Binding-site contacts:
Ligand atom C2 contacts residue HIS157 of chain 1.F at 3.5 Å.
Ligand atom CCM contacts residue LEU158 of chain 1.F at 4.4 Å (hydrophobic).
Ligand atom CBP contacts residue ILE190 of chain 1.E at 4.1 Å (hydrophobic).
Ligand atom CBH contacts residue HIS157 of chain 1.F at 4.2 Å.
Ligand atom CBA contacts residue ILE190 of chain 1.E at 4.3 Å (hydrophobic).
Ligand atom CAW contacts residue THR194 of chain 1.E at 4.1 Å.
Ligand atom CBG contacts residue LEU71 of chain 1.F at 4.0 Å (hydrophobic).
Ligand atom OAL contacts residue THR189 of chain 1.E at 4.2 Å.
Ligand atom OCB contacts residue SER186 of chain 1.E at 3.4 Å (h-bond).
Ligand atom OAR contacts residue SER186 of chain 1.E at 4.1 Å.
Ligand atom CBD contacts residue HIS157 of chain 1.F at 3.9 Å.
Ligand atom CBN contacts residue ARG171 of chain 1.F at 4.2 Å.
Ligand atom CBM contacts residue ALA67 of chain 1.F at 4.0 Å (hydrophobic).
Ligand atom CAW contacts residue ILE190 of chain 1.E at 4.1 Å (hydrophobic).
Ligand atom CAY contacts residue PHE79 of chain 1.F at 4.1 Å (hydrophobic).
Ligand atom CAY contacts residue LEU71 of chain 1.F at 4.3 Å (hydrophobic).
Ligand atom CCN contacts residue ALA67 of chain 1.F at 4.3 Å (hydrophobic).
Ligand atom CCO contacts residue SER186 of chain 1.E at 4.4 Å.
Ligand atom OAV contacts residue THR189 of chain 1.E at 4.0 Å.
Ligand atom O3 contacts residue LEU158 of chain 1.F at 3.8 Å.
Ligand atom CAA contacts residue ARG75 of chain 1.F at 4.3 Å.
Ligand atom OAT contacts residue MET163 of chain 1.E at 4.2 Å.
Ligand atom CBR contacts residue LEU158 of chain 1.F at 4.2 Å (hydrophobic).
Ligand atom OAL contacts residue ILE190 of chain 1.E at 3.4 Å.
Ligand atom OAQ contacts residue PHE167 of chain 1.F at 3.6 Å.
Ligand atom CBP contacts residue SER186 of chain 1.E at 4.1 Å.
Ligand atom CAZ contacts residue LEU154 of chain 1.F at 3.7 Å (hydrophobic).
Ligand atom OAR contacts residue ASP66 of chain 1.F at 4.2 Å.
Ligand atom O2 contacts residue HIS157 of chain 1.F at 3.0 Å.
Ligand atom CBF contacts residue LEU154 of chain 1.F at 4.2 Å (hydrophobic).
Ligand atom CCD contacts residue SER186 of chain 1.E at 4.3 Å.
Ligand atom CBQ contacts residue LEU158 of chain 1.F at 4.3 Å (hydrophobic).
Ligand atom CAA contacts residue PHE79 of chain 1.F at 3.8 Å (hydrophobic).
Ligand atom OAP contacts residue PRO70 of chain 1.F at 4.4 Å.
Ligand atom CCU contacts residue SER186 of chain 1.E at 3.9 Å.
Ligand atom CCQ contacts residue SER186 of chain 1.E at 3.9 Å.
Ligand atom CBS contacts residue LEU158 of chain 1.F at 3.8 Å (hydrophobic).
Ligand atom OAL contacts residue SER186 of chain 1.E at 4.4 Å.
Ligand atom CBC contacts residue LEU71 of chain 1.F at 3.8 Å (hydrophobic).
Ligand atom OAJ contacts residue ARG171 of chain 1.F at 3.3 Å (salt-bridge).

The small molecule below binds the protein below.
Small molecule (SMILES): CCCCCCCCCCC(CCCCCCCCCC)(CO[C@H]1O[C@@H](CO)[C@H](O[C@@H]2O[C@@H](CO)[C@H](O)[C@@H](O)[C@@H]2O)[C@@H](O)[C@@H]1O)CO[C@H]1O[C@@H](CO)[C@H](O[C@@H]2O[C@@H](CO)[C@H](O)[C@@H](O)[C@@H]2O)[C@@H](O)[C@H]1O

Sequence of chain 1.F:
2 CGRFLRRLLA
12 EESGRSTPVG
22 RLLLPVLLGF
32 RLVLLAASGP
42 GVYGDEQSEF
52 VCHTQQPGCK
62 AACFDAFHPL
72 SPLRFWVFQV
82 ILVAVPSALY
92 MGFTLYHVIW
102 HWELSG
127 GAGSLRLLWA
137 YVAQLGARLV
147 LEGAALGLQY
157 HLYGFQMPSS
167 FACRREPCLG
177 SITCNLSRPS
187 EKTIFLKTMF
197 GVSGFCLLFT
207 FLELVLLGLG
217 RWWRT

Sequence of chain 1.E:
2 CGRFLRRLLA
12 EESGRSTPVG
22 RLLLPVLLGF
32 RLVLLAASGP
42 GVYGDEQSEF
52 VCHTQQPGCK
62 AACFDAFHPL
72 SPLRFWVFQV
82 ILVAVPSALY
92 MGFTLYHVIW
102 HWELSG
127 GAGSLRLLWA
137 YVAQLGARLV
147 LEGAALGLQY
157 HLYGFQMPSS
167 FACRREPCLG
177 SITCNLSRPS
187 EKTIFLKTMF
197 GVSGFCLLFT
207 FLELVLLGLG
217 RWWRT